The protein below binds the small molecule below.
Small molecule (SMILES): CC(=O)N[C@@H]1[C@@H](O)[C@H](O)[C@@H](CO)O[C@H]1O

Binding-site contacts:
Ligand atom C1 contacts residue ASN142 of chain 3.A at 1.4 Å.
Ligand atom C3 contacts residue ASN142 of chain 3.A at 3.7 Å.
Ligand atom C8 contacts residue ASN142 of chain 3.A at 4.2 Å.
Ligand atom C4 contacts residue ASN142 of chain 3.A at 4.1 Å.
Ligand atom O5 contacts residue ASN142 of chain 3.A at 2.4 Å (h-bond).
Ligand atom C2 contacts residue ASN142 of chain 3.A at 2.4 Å.
Ligand atom O7 contacts residue ASN141 of chain 3.A at 4.0 Å.
Ligand atom C7 contacts residue ASN141 of chain 3.A at 4.1 Å.
Ligand atom C7 contacts residue ASN142 of chain 3.A at 3.7 Å.
Ligand atom C5 contacts residue ASN142 of chain 3.A at 3.7 Å.
Ligand atom O7 contacts residue ASN142 of chain 3.A at 4.0 Å.
Ligand atom C8 contacts residue ASN141 of chain 3.A at 3.5 Å.
Ligand atom N2 contacts residue ASN142 of chain 3.A at 2.9 Å (h-bond).

Sequence of chain 3.A:
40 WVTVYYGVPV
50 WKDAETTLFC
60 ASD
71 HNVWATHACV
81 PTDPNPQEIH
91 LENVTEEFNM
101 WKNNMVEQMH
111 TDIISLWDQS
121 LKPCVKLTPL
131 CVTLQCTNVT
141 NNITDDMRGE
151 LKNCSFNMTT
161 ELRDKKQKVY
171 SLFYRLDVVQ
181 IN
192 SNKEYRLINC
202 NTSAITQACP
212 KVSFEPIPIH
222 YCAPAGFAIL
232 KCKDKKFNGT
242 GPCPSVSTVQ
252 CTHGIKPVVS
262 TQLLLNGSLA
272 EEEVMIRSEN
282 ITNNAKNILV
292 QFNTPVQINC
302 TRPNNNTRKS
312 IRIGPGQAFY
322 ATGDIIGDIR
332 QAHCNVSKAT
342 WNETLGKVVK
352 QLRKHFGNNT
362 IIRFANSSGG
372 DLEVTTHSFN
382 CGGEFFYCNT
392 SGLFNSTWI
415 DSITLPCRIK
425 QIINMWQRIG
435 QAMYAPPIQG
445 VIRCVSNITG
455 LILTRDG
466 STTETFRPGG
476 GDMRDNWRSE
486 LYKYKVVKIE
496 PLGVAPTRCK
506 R